This protein binds this small molecule.
Small molecule (SMILES): CC(=O)N[C@@H]1[C@@H](O)[C@H](O)[C@@H](CO)O[C@H]1O

Sequence of chain 1.B:
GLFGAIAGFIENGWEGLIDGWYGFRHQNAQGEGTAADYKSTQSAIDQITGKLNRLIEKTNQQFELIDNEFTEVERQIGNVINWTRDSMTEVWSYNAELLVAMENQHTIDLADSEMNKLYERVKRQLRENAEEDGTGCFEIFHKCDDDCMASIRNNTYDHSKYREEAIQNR

Sequence of chain 1.A:
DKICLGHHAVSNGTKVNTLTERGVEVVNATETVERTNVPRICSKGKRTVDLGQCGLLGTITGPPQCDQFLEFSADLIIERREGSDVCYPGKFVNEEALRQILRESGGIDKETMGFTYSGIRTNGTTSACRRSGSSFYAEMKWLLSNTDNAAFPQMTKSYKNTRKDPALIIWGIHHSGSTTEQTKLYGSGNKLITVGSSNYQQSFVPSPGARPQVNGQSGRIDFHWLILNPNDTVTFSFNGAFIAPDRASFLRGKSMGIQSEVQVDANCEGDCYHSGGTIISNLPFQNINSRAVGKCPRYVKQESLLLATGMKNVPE

Binding-site contacts:
Ligand atom N2 contacts residue ASN32 of chain 1.A at 3.0 Å (h-bond).
Ligand atom C7 contacts residue ASN32 of chain 1.A at 3.6 Å.
Ligand atom O5 contacts residue THR313 of chain 1.A at 3.8 Å.
Ligand atom C1 contacts residue ASN32 of chain 1.A at 1.4 Å.
Ligand atom C2 contacts residue ASN32 of chain 1.A at 2.4 Å.
Ligand atom C5 contacts residue ASN32 of chain 1.A at 3.6 Å.
Ligand atom O6 contacts residue THR34 of chain 1.A at 4.5 Å.
Ligand atom O7 contacts residue ASN32 of chain 1.A at 3.7 Å.
Ligand atom O6 contacts residue LEU52 of chain 1.B at 4.0 Å.
Ligand atom O5 contacts residue ASN32 of chain 1.A at 2.3 Å (h-bond).
Ligand atom C3 contacts residue ASN32 of chain 1.A at 3.7 Å.
Ligand atom O6 contacts residue THR313 of chain 1.A at 4.2 Å.
Ligand atom C1 contacts residue THR313 of chain 1.A at 4.3 Å.
Ligand atom C4 contacts residue ASN32 of chain 1.A at 4.1 Å.
Ligand atom C6 contacts residue THR34 of chain 1.A at 3.8 Å.